Binding-site contacts:
Ligand atom O6 contacts residue TYR280 of chain 3.A at 3.4 Å.
Ligand atom C1 contacts residue ASN358 of chain 3.A at 3.2 Å.
Ligand atom O4 contacts residue GLY355 of chain 3.A at 2.9 Å (h-bond).
Ligand atom O5 contacts residue TRP195 of chain 3.A at 3.6 Å.
Ligand atom C3 contacts residue ASN233 of chain 3.A at 3.4 Å.
Ligand atom C3 contacts residue ASN202 of chain 3.A at 3.3 Å.
Ligand atom O6 contacts residue TRP195 of chain 3.A at 3.2 Å.
Ligand atom O2 contacts residue NA1 of chain 3.K at 2.5 Å (h-bond).
Ligand atom O6 contacts residue ASP317 of chain 3.A at 2.8 Å (salt-bridge).
Ligand atom O3 contacts residue PRO356 of chain 3.A at 2.8 Å (h-bond).
Ligand atom C2 contacts residue NA1 of chain 3.K at 3.3 Å.
Ligand atom C6 contacts residue ASP317 of chain 3.A at 3.4 Å.
Ligand atom C2 contacts residue GLU287 of chain 3.A at 3.4 Å.
Ligand atom C4 contacts residue PRO356 of chain 3.A at 3.2 Å (hydrophobic).
Ligand atom C3 contacts residue PRO356 of chain 3.A at 3.3 Å (hydrophobic).
Ligand atom O2 contacts residue TYR231 of chain 3.A at 3.0 Å (h-bond).
Ligand atom O3 contacts residue ASN202 of chain 3.A at 2.6 Å (h-bond).
Ligand atom O7 contacts residue TRP195 of chain 3.A at 3.0 Å (h-bond).
Ligand atom O4 contacts residue LEU314 of chain 3.A at 3.5 Å (h-bond).
Ligand atom C3 contacts residue GLU287 of chain 3.A at 3.5 Å.
Ligand atom O3 contacts residue GLY355 of chain 3.A at 3.3 Å.
Ligand atom O4 contacts residue ASN233 of chain 3.A at 2.8 Å (h-bond).
Ligand atom C4 contacts residue HIS284 of chain 3.A at 3.4 Å.
Ligand atom O4 contacts residue GLN129 of chain 3.A at 3.1 Å (h-bond).
Ligand atom O3 contacts residue GLY98 of chain 3.A at 3.5 Å (h-bond).
Ligand atom C4 contacts residue HIS99 of chain 3.A at 3.4 Å.
Ligand atom O5 contacts residue HIS284 of chain 3.A at 3.5 Å.
Ligand atom O6 contacts residue LEU169 of chain 3.A at 3.4 Å.
Ligand atom C2 contacts residue PRO356 of chain 3.A at 3.5 Å (hydrophobic).
Ligand atom O4 contacts residue GLY315 of chain 3.A at 3.3 Å.
Ligand atom O4 contacts residue ASN358 of chain 3.A at 2.9 Å (h-bond).
Ligand atom N2 contacts residue GLU287 of chain 3.A at 2.8 Å (salt-bridge).
Ligand atom O4 contacts residue HIS284 of chain 3.A at 2.6 Å (h-bond).
Ligand atom O4 contacts residue HIS99 of chain 3.A at 2.7 Å (h-bond).
Ligand atom C4 contacts residue GLY355 of chain 3.A at 3.4 Å.
Ligand atom O5 contacts residue TYR280 of chain 3.A at 3.5 Å.
Ligand atom O3 contacts residue TRP201 of chain 3.A at 3.4 Å (h-bond).
Ligand atom O7 contacts residue TYR231 of chain 3.A at 3.4 Å.
Ligand atom C3 contacts residue NA1 of chain 3.K at 3.4 Å.
Ligand atom O3 contacts residue NA1 of chain 3.K at 2.4 Å (h-bond).

Sequence of chain 3.A:
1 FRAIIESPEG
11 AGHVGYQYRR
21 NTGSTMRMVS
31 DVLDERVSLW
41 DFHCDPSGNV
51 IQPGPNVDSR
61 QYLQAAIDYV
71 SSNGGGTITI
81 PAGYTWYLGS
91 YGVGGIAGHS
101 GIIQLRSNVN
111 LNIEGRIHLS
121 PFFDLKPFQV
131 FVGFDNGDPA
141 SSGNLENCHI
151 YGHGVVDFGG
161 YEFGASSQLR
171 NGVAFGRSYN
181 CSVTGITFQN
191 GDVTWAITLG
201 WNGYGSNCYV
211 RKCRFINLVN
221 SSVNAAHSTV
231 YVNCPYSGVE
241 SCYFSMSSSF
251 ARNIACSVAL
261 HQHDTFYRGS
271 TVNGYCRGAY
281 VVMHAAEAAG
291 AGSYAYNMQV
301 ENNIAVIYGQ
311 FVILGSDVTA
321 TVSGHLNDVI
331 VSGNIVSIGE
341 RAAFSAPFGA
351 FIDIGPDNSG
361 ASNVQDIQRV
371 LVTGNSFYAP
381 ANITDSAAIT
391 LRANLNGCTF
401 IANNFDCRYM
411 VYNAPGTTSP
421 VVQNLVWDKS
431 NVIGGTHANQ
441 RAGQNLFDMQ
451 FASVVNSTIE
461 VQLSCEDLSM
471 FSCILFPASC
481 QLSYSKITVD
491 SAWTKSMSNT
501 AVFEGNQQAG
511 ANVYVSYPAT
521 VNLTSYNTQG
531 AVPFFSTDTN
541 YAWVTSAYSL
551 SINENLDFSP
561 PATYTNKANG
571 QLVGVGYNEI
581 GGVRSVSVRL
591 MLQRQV

A small-molecule ligand and the protein it binds are described below.
Small molecule (SMILES): CC(=O)N[C@@H]1[C@@H](O[C@H]2O[C@H](CO)[C@H](O[C@H]3O[C@H](CO[C@@H]4O[C@@H](C)[C@H](O)[C@@H](O)[C@H]4O)[C@@H](O)[C@H](O)[C@H]3O)[C@H](O[C@@H]3O[C@H](CO)[C@@H](O)[C@H](O)[C@H]3NC(C)=O)[C@H]2O)[C@H](O)[C@@H](CO[C@H]2O[C@H](CO)[C@@H](O)[C@H](O)[C@H]2O)O[C@@H]1O